A protein and the small-molecule ligand that binds it are described below.
Small molecule (SMILES): N#Cc1cccc(CN2CCc3ncn(Cc4ccc(Br)cc4)c(=O)c3C2)c1

Binding-site contacts:
Ligand atom O25 contacts residue LEU48 of chain 1.C at 4.0 Å.
Ligand atom C05 contacts residue TYR82 of chain 1.C at 3.6 Å (hydrophobic).
Ligand atom C22 contacts residue LEU48 of chain 1.C at 3.5 Å (hydrophobic).
Ligand atom C28 contacts residue TYR62 of chain 1.D at 3.2 Å (hydrophobic).
Ligand atom C14 contacts residue GLU26 of chain 1.D at 3.4 Å.
Ligand atom C10 contacts residue TRP90 of chain 1.D at 3.5 Å (hydrophobic).
Ligand atom C18 contacts residue GLU26 of chain 1.D at 3.4 Å.
Ligand atom C23 contacts residue LEU48 of chain 1.C at 3.5 Å (hydrophobic).
Ligand atom C27 contacts residue TYR82 of chain 1.C at 3.9 Å (hydrophobic).
Ligand atom N01 contacts residue ILE44 of chain 1.C at 3.6 Å.
Ligand atom C19 contacts residue GLU26 of chain 1.D at 3.6 Å.
Ligand atom C27 contacts residue TYR62 of chain 1.D at 3.3 Å (hydrophobic).
Ligand atom O25 contacts residue GLN51 of chain 1.C at 4.0 Å.
Ligand atom C11 contacts residue HIS60 of chain 1.D at 3.5 Å.
Ligand atom C03 contacts residue TYR62 of chain 1.D at 4.0 Å (hydrophobic).
Ligand atom BR21 contacts residue LEU23 of chain 1.D at 3.7 Å.
Ligand atom C06 contacts residue TYR82 of chain 1.C at 3.4 Å (hydrophobic).
Ligand atom C10 contacts residue TYR62 of chain 1.D at 3.3 Å (hydrophobic).
Ligand atom C19 contacts residue SER52 of chain 1.C at 3.9 Å.
Ligand atom C08 contacts residue TYR82 of chain 1.C at 4.0 Å (hydrophobic).
Ligand atom C19 contacts residue ARG22 of chain 1.D at 3.6 Å.
Ligand atom C18 contacts residue SER52 of chain 1.C at 3.6 Å.
Ligand atom C26 contacts residue TYR62 of chain 1.D at 3.3 Å (hydrophobic).
Ligand atom C12 contacts residue TYR62 of chain 1.D at 3.4 Å (hydrophobic).
Ligand atom N01 contacts residue TYR62 of chain 1.D at 3.1 Å.
Ligand atom C07 contacts residue TYR62 of chain 1.D at 3.8 Å (hydrophobic).
Ligand atom C04 contacts residue LEU48 of chain 1.C at 4.0 Å (hydrophobic).
Ligand atom C02 contacts residue TYR62 of chain 1.D at 3.5 Å (hydrophobic).
Ligand atom C02 contacts residue ILE44 of chain 1.C at 3.7 Å (hydrophobic).
Ligand atom C02 contacts residue VAL92 of chain 1.D at 3.5 Å (hydrophobic).
Ligand atom N01 contacts residue VAL92 of chain 1.D at 3.3 Å.
Ligand atom BR21 contacts residue ARG22 of chain 1.D at 3.7 Å.
Ligand atom N13 contacts residue ILE28 of chain 1.D at 4.0 Å.
Ligand atom C11 contacts residue TYR62 of chain 1.D at 3.3 Å (hydrophobic).
Ligand atom BR21 contacts residue PHE49 of chain 1.C at 3.9 Å.
Ligand atom C04 contacts residue THR79 of chain 1.C at 3.6 Å.
Ligand atom C03 contacts residue LEU48 of chain 1.C at 3.8 Å (hydrophobic).
Ligand atom N09 contacts residue TYR62 of chain 1.D at 2.8 Å (h-bond).
Ligand atom C08 contacts residue TYR62 of chain 1.D at 3.7 Å (hydrophobic).
Ligand atom C08 contacts residue TRP90 of chain 1.D at 3.6 Å (hydrophobic).

Sequence of chain 1.D:
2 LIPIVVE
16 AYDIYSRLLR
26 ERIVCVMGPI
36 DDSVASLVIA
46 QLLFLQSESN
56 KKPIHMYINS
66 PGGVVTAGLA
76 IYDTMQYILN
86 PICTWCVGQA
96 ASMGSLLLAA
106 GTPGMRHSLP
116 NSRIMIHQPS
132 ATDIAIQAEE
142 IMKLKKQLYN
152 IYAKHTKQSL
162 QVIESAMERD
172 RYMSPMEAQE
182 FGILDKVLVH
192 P

Sequence of chain 1.C:
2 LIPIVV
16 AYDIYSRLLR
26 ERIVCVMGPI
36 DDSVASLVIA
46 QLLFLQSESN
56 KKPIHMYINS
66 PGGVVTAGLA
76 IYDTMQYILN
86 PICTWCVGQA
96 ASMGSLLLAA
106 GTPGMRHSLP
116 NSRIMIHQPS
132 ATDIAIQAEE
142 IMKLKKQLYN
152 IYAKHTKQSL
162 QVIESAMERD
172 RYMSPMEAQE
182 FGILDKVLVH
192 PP